Binding-site contacts:
Ligand atom C5 contacts residue THR219 of chain 2.A at 3.7 Å.
Ligand atom C5 contacts residue ASN216 of chain 2.A at 3.7 Å.
Ligand atom N2 contacts residue ASN216 of chain 2.A at 2.9 Å (h-bond).
Ligand atom C1 contacts residue ASN216 of chain 2.A at 1.6 Å.
Ligand atom C2 contacts residue ASN216 of chain 2.A at 2.5 Å.
Ligand atom C3 contacts residue ASN216 of chain 2.A at 3.9 Å.
Ligand atom C7 contacts residue SER205 of chain 2.A at 4.3 Å.
Ligand atom C8 contacts residue SER205 of chain 2.A at 3.6 Å.
Ligand atom C7 contacts residue ASN216 of chain 2.A at 3.3 Å.
Ligand atom C8 contacts residue PRO206 of chain 2.A at 4.4 Å (hydrophobic).
Ligand atom C8 contacts residue ASN216 of chain 2.A at 4.5 Å.
Ligand atom O5 contacts residue THR219 of chain 2.A at 3.5 Å.
Ligand atom O5 contacts residue ASN216 of chain 2.A at 2.4 Å (h-bond).
Ligand atom C4 contacts residue ASN216 of chain 2.A at 4.2 Å.
Ligand atom C1 contacts residue THR219 of chain 2.A at 3.9 Å.
Ligand atom O7 contacts residue ASN216 of chain 2.A at 3.5 Å (h-bond).
Ligand atom C8 contacts residue GLU303 of chain 2.A at 3.6 Å.
Ligand atom O7 contacts residue ARG304 of chain 2.A at 4.5 Å.
Ligand atom C6 contacts residue THR219 of chain 2.A at 3.9 Å.
Ligand atom C8 contacts residue ARG304 of chain 2.A at 4.0 Å.
Ligand atom C8 contacts residue THR343 of chain 2.A at 3.9 Å.

The small molecule below binds the protein below.
Small molecule (SMILES): CC(=O)N[C@H]1[C@H](O[C@H]2[C@H](O)[C@@H](NC(C)=O)CO[C@@H]2CO)O[C@H](CO)[C@@H](O)[C@@H]1O

Sequence of chain 2.A:
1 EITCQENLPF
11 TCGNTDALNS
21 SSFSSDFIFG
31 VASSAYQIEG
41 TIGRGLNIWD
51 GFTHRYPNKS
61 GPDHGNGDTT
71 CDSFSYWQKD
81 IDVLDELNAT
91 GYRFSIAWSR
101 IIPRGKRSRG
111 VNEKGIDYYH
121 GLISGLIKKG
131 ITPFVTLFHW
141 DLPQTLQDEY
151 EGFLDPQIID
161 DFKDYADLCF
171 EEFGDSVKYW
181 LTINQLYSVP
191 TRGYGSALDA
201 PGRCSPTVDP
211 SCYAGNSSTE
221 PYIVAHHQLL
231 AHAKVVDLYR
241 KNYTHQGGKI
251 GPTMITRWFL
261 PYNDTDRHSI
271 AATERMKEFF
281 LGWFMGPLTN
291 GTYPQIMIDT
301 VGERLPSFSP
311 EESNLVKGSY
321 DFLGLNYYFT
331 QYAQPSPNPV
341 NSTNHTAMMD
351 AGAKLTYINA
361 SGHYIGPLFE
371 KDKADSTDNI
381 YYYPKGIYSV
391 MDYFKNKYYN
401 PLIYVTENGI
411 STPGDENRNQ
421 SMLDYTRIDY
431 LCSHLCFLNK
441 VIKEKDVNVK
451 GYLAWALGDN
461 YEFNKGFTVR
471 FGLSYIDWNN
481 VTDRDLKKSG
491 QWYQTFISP